Sequence of chain 1.A:
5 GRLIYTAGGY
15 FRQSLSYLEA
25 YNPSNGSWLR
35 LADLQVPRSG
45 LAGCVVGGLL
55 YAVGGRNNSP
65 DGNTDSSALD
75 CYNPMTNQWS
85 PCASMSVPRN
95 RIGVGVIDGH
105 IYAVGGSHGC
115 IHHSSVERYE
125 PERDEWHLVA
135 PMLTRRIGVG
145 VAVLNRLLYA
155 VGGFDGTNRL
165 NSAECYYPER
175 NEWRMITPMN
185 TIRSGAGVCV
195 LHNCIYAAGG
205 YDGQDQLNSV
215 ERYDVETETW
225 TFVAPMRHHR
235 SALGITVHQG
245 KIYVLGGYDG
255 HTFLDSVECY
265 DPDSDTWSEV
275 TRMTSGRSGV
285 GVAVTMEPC

Binding-site contacts:
Ligand atom C5 contacts residue ARG95 of chain 1.A at 4.1 Å.
Ligand atom CL1 contacts residue ARG95 of chain 1.A at 3.7 Å.
Ligand atom C2 contacts residue SER188 of chain 1.A at 3.4 Å.
Ligand atom F1 contacts residue SER235 of chain 1.A at 3.5 Å.
Ligand atom F1 contacts residue SER188 of chain 1.A at 4.0 Å.
Ligand atom C1 contacts residue SER188 of chain 1.A at 3.6 Å.
Ligand atom C3 contacts residue TYR205 of chain 1.A at 4.2 Å (hydrophobic).
Ligand atom C5 contacts residue GLY142 of chain 1.A at 4.3 Å.
Ligand atom N1 contacts residue GLY189 of chain 1.A at 4.3 Å.
Ligand atom C1 contacts residue ARG163 of chain 1.A at 3.4 Å.
Ligand atom O2 contacts residue ARG163 of chain 1.A at 3.4 Å (salt-bridge).
Ligand atom N1 contacts residue ARG95 of chain 1.A at 3.6 Å (salt-bridge).
Ligand atom N1 contacts residue GLY142 of chain 1.A at 3.7 Å.
Ligand atom C4 contacts residue GLY189 of chain 1.A at 3.7 Å.
Ligand atom O1 contacts residue SER188 of chain 1.A at 3.1 Å (h-bond).
Ligand atom C1 contacts residue TYR205 of chain 1.A at 3.9 Å (hydrophobic).
Ligand atom O1 contacts residue ARG163 of chain 1.A at 2.8 Å (salt-bridge).
Ligand atom C6 contacts residue ARG95 of chain 1.A at 4.0 Å.
Ligand atom C4 contacts residue ALA236 of chain 1.A at 4.4 Å (hydrophobic).
Ligand atom CL2 contacts residue GLY189 of chain 1.A at 3.6 Å.
Ligand atom F1 contacts residue ALA236 of chain 1.A at 3.2 Å.
Ligand atom C4 contacts residue SER188 of chain 1.A at 3.9 Å.
Ligand atom O2 contacts residue DMS1 of chain 1.C at 3.6 Å.
Ligand atom C5 contacts residue GLY189 of chain 1.A at 3.6 Å.
Ligand atom O2 contacts residue TYR205 of chain 1.A at 3.2 Å.
Ligand atom CL1 contacts residue SER188 of chain 1.A at 3.4 Å.
Ligand atom CL1 contacts residue ILE141 of chain 1.A at 3.6 Å.
Ligand atom O1 contacts residue PHE158 of chain 1.A at 4.0 Å.
Ligand atom C4 contacts residue DMS1 of chain 1.C at 4.2 Å.
Ligand atom F1 contacts residue DMS1 of chain 1.C at 4.0 Å.
Ligand atom CL2 contacts residue ALA236 of chain 1.A at 3.9 Å.
Ligand atom CL2 contacts residue GLY142 of chain 1.A at 4.2 Å.
Ligand atom O1 contacts residue TYR205 of chain 1.A at 4.4 Å.
Ligand atom C3 contacts residue SER188 of chain 1.A at 3.8 Å.
Ligand atom N1 contacts residue SER188 of chain 1.A at 3.9 Å.
Ligand atom F1 contacts residue GLY189 of chain 1.A at 3.7 Å.
Ligand atom C6 contacts residue SER188 of chain 1.A at 3.2 Å.
Ligand atom CL1 contacts residue PHE158 of chain 1.A at 3.7 Å.
Ligand atom CL2 contacts residue ARG95 of chain 1.A at 3.6 Å.
Ligand atom C3 contacts residue DMS1 of chain 1.C at 3.9 Å.

A small-molecule ligand and the protein it binds are described below.
Small molecule (SMILES): O=C(O)c1cc(F)c(Cl)nc1Cl